Sequence of chain 1.F:
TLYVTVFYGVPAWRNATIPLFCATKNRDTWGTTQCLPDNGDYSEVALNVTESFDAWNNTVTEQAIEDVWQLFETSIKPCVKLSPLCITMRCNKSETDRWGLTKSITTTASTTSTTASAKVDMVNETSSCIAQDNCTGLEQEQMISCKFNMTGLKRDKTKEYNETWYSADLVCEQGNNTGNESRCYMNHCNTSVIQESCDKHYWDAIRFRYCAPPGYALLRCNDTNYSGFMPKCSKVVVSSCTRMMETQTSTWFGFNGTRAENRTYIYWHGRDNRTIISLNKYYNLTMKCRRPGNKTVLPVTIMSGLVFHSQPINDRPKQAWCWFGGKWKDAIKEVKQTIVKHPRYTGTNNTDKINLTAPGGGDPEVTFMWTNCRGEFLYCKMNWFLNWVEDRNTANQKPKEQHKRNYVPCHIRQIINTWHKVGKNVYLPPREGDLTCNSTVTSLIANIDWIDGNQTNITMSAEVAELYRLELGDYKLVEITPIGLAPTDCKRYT

This small molecule binds to this protein.
Small molecule (SMILES): CC(=O)N[C@H]1[C@H](O[C@H]2[C@H](O)[C@@H](NC(C)=O)CO[C@@H]2CO)O[C@H](CO)[C@@H](O[C@@H]2O[C@H](CO[C@H]3O[C@H](CO)[C@@H](O)[C@H](O)[C@@H]3O)[C@@H](O)[C@H](O[C@H]3O[C@H](CO)[C@@H](O)[C@H](O)[C@@H]3O)[C@@H]2O)[C@@H]1O

Binding-site contacts:
Ligand atom C7 contacts residue ASN92 of chain 1.F at 3.2 Å.
Ligand atom C1 contacts residue SER94 of chain 1.F at 4.1 Å.
Ligand atom C8 contacts residue ASN92 of chain 1.F at 3.9 Å.
Ligand atom O5 contacts residue ASN92 of chain 1.F at 2.4 Å (h-bond).
Ligand atom C1 contacts residue ASN92 of chain 1.F at 1.4 Å.
Ligand atom O5 contacts residue GLU95 of chain 1.F at 3.2 Å (salt-bridge).
Ligand atom O7 contacts residue ASN92 of chain 1.F at 3.2 Å (h-bond).
Ligand atom N2 contacts residue ASN92 of chain 1.F at 2.9 Å (h-bond).
Ligand atom C6 contacts residue GLU95 of chain 1.F at 4.3 Å.
Ligand atom C3 contacts residue ASN92 of chain 1.F at 3.8 Å.
Ligand atom C1 contacts residue GLU95 of chain 1.F at 3.9 Å.
Ligand atom C4 contacts residue ASN92 of chain 1.F at 4.2 Å.
Ligand atom C5 contacts residue GLU95 of chain 1.F at 4.4 Å.
Ligand atom C5 contacts residue ASN92 of chain 1.F at 3.7 Å.
Ligand atom C2 contacts residue ASN92 of chain 1.F at 2.5 Å.
Ligand atom O6 contacts residue GLU95 of chain 1.F at 4.3 Å.